Binding-site contacts:
Ligand atom C7 contacts residue TYR48 of chain 1.A at 3.7 Å (hydrophobic).
Ligand atom C11 contacts residue TYR137 of chain 1.A at 3.6 Å (hydrophobic).
Ligand atom O6 contacts residue PHE1 of chain 1.A at 2.7 Å (h-bond).
Ligand atom O2 contacts residue ILE13 of chain 1.A at 3.7 Å.
Ligand atom N12 contacts residue TYR137 of chain 1.A at 3.1 Å (h-bond).
Ligand atom C2 contacts residue ILE13 of chain 1.A at 3.9 Å (hydrophobic).
Ligand atom C4 contacts residue ASP54 of chain 1.A at 3.4 Å.
Ligand atom C6 contacts residue PHE1 of chain 1.A at 3.6 Å (hydrophobic).
Ligand atom O6 contacts residue ASN46 of chain 1.A at 3.2 Å (h-bond).
Ligand atom O3 contacts residue GLN133 of chain 1.A at 2.9 Å (h-bond).
Ligand atom O6 contacts residue ASP54 of chain 1.A at 2.5 Å (salt-bridge).
Ligand atom O3 contacts residue PHE142 of chain 1.A at 3.7 Å.
Ligand atom C4 contacts residue GLN133 of chain 1.A at 3.7 Å.
Ligand atom C2 contacts residue PHE1 of chain 1.A at 3.6 Å (hydrophobic).
Ligand atom C4 contacts residue PHE1 of chain 1.A at 3.6 Å (hydrophobic).
Ligand atom C13 contacts residue TYR137 of chain 1.A at 3.7 Å (hydrophobic).
Ligand atom O2 contacts residue PHE1 of chain 1.A at 2.6 Å (h-bond).
Ligand atom O3 contacts residue ASP140 of chain 1.A at 2.9 Å (salt-bridge).
Ligand atom C15 contacts residue ILE52 of chain 1.A at 3.7 Å (hydrophobic).
Ligand atom C2 contacts residue ASP140 of chain 1.A at 4.0 Å.
Ligand atom C8 contacts residue TYR48 of chain 1.A at 3.5 Å (hydrophobic).
Ligand atom O4 contacts residue GLN133 of chain 1.A at 3.4 Å (h-bond).
Ligand atom C1 contacts residue PHE1 of chain 1.A at 3.5 Å (hydrophobic).
Ligand atom C15 contacts residue TYR48 of chain 1.A at 3.8 Å (hydrophobic).
Ligand atom C6 contacts residue ASP54 of chain 1.A at 3.2 Å.
Ligand atom C6 contacts residue ASP47 of chain 1.A at 3.9 Å.
Ligand atom O6 contacts residue ASP47 of chain 1.A at 2.9 Å (salt-bridge).
Ligand atom C3 contacts residue ASP140 of chain 1.A at 3.3 Å.
Ligand atom C14 contacts residue THR51 of chain 1.A at 3.6 Å.
Ligand atom O4 contacts residue ASP54 of chain 1.A at 2.6 Å (salt-bridge).
Ligand atom C6 contacts residue ASN46 of chain 1.A at 3.4 Å.
Ligand atom O4 contacts residue ASN135 of chain 1.A at 2.9 Å (h-bond).
Ligand atom C3 contacts residue ASN135 of chain 1.A at 3.9 Å.
Ligand atom O5 contacts residue ASP47 of chain 1.A at 3.9 Å.
Ligand atom O3 contacts residue ASN135 of chain 1.A at 3.5 Å (h-bond).
Ligand atom C9 contacts residue TYR48 of chain 1.A at 3.7 Å (hydrophobic).
Ligand atom C3 contacts residue GLN133 of chain 1.A at 3.9 Å.
Ligand atom O5 contacts residue PHE1 of chain 1.A at 2.9 Å (h-bond).
Ligand atom C5 contacts residue PHE1 of chain 1.A at 3.6 Å (hydrophobic).
Ligand atom O4 contacts residue ILE52 of chain 1.A at 3.7 Å.

This protein binds this small molecule.
Small molecule (SMILES): OC[C@H]1O[C@H](OCC#Cc2cccnc2)[C@@H](O)[C@@H](O)[C@@H]1O

Sequence of chain 1.A:
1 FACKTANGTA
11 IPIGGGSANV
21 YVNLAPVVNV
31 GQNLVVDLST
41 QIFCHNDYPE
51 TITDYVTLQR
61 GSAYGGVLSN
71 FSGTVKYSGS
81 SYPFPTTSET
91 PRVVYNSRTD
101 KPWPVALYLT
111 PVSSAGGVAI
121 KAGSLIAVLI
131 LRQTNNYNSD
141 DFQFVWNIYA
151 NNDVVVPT